Binding-site contacts:
Ligand atom N10 contacts residue ALA95 of chain 1.C at 3.0 Å (h-bond).
Ligand atom C11 contacts residue LEU145 of chain 1.C at 3.6 Å (hydrophobic).
Ligand atom C13 contacts residue LEU76 of chain 1.C at 3.7 Å (hydrophobic).
Ligand atom C29 contacts residue LEU21 of chain 1.C at 3.6 Å (hydrophobic).
Ligand atom C26 contacts residue ACT1 of chain 1.Y at 3.5 Å.
Ligand atom C19 contacts residue PHE157 of chain 1.C at 3.6 Å (hydrophobic).
Ligand atom CL1 contacts residue LYS23 of chain 1.C at 3.5 Å.
Ligand atom C11 contacts residue ALA95 of chain 1.C at 3.8 Å (hydrophobic).
Ligand atom C07 contacts residue GLY98 of chain 1.C at 3.7 Å.
Ligand atom C26 contacts residue VAL29 of chain 1.C at 3.6 Å (hydrophobic).
Ligand atom C22 contacts residue ACT1 of chain 1.Y at 3.7 Å.
Ligand atom C20 contacts residue ALA155 of chain 1.C at 3.8 Å (hydrophobic).
Ligand atom C28 contacts residue LEU21 of chain 1.C at 3.8 Å (hydrophobic).
Ligand atom F23 contacts residue ACT1 of chain 1.Y at 3.2 Å.
Ligand atom CL1 contacts residue VAL161 of chain 1.C at 3.8 Å.
Ligand atom C17 contacts residue ASP156 of chain 1.C at 3.3 Å.
Ligand atom N08 contacts residue ALA95 of chain 1.C at 2.9 Å (h-bond).
Ligand atom C12 contacts residue LEU145 of chain 1.C at 3.7 Å (hydrophobic).
Ligand atom C25 contacts residue VAL29 of chain 1.C at 3.7 Å (hydrophobic).
Ligand atom N08 contacts residue TYR94 of chain 1.C at 3.5 Å.
Ligand atom C20 contacts residue ASN143 of chain 1.C at 3.5 Å.
Ligand atom C19 contacts residue ASP156 of chain 1.C at 3.0 Å.
Ligand atom C07 contacts residue TYR94 of chain 1.C at 3.8 Å (hydrophobic).
Ligand atom F18 contacts residue LYS44 of chain 1.C at 3.4 Å.
Ligand atom CL1 contacts residue GLY22 of chain 1.C at 3.7 Å.
Ligand atom C33 contacts residue ALA95 of chain 1.C at 3.3 Å (hydrophobic).
Ligand atom C21 contacts residue ALA155 of chain 1.C at 3.5 Å (hydrophobic).
Ligand atom F18 contacts residue ASP156 of chain 1.C at 3.1 Å.
Ligand atom C20 contacts residue GLY158 of chain 1.C at 3.8 Å.
Ligand atom C33 contacts residue PRO96 of chain 1.C at 3.8 Å (hydrophobic).
Ligand atom C25 contacts residue ACT1 of chain 1.Y at 3.5 Å.
Ligand atom C33 contacts residue TYR94 of chain 1.C at 3.5 Å (hydrophobic).
Ligand atom C22 contacts residue ALA155 of chain 1.C at 3.7 Å (hydrophobic).
Ligand atom F23 contacts residue LEU145 of chain 1.C at 3.5 Å.
Ligand atom C20 contacts residue VAL161 of chain 1.C at 3.4 Å (hydrophobic).
Ligand atom C07 contacts residue ALA95 of chain 1.C at 3.4 Å (hydrophobic).
Ligand atom N10 contacts residue TYR94 of chain 1.C at 3.8 Å.
Ligand atom C11 contacts residue GLU93 of chain 1.C at 3.4 Å.
Ligand atom C33 contacts residue GLY98 of chain 1.C at 3.8 Å.
Ligand atom C19 contacts residue VAL161 of chain 1.C at 3.8 Å (hydrophobic).

This small molecule binds to this protein.
Small molecule (SMILES): O=C(O)c1ccc(Nc2ncc3c(n2)-c2ccc(Cl)cc2C(c2c(F)cccc2F)=NC3)cc1

Sequence of chain 1.C:
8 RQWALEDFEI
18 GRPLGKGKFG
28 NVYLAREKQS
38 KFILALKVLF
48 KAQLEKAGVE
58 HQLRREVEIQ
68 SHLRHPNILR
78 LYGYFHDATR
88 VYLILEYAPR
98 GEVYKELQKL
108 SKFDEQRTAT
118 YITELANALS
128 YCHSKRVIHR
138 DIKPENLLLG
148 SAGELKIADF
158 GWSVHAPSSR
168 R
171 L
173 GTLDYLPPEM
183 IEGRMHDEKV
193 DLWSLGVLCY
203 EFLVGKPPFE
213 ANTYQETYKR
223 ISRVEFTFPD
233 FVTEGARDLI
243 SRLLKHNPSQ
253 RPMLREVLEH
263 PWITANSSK